Binding-site contacts:
Ligand atom N1 contacts residue GLN155 of chain 1.D at 3.8 Å.
Ligand atom C5 contacts residue TYR342 of chain 1.D at 3.4 Å (hydrophobic).
Ligand atom C13 contacts residue MTA1 of chain 1.P at 3.4 Å.
Ligand atom C7 contacts residue ASP252 of chain 1.D at 3.9 Å.
Ligand atom C7 contacts residue PRO253 of chain 1.D at 3.6 Å (hydrophobic).
Ligand atom N14 contacts residue GLY156 of chain 1.D at 2.9 Å (h-bond).
Ligand atom N1 contacts residue TYR321 of chain 1.D at 3.1 Å (h-bond).
Ligand atom C9 contacts residue PRO253 of chain 1.D at 3.6 Å (hydrophobic).
Ligand atom N10 contacts residue PRO253 of chain 1.D at 2.5 Å (h-bond).
Ligand atom C12 contacts residue ASP252 of chain 1.D at 3.8 Å.
Ligand atom N14 contacts residue ASP252 of chain 1.D at 3.1 Å (salt-bridge).
Ligand atom C9 contacts residue TYR316 of chain 1.D at 3.8 Å (hydrophobic).
Ligand atom C2 contacts residue THR374 of chain 1.D at 3.5 Å.
Ligand atom C13 contacts residue ASP187 of chain 1.D at 3.4 Å.
Ligand atom N1 contacts residue THR374 of chain 1.D at 3.1 Å (h-bond).
Ligand atom C2 contacts residue GLN155 of chain 1.D at 3.6 Å.
Ligand atom C13 contacts residue ASP252 of chain 1.D at 3.5 Å.
Ligand atom C4 contacts residue ASP154 of chain 1.D at 3.6 Å.
Ligand atom C11 contacts residue ASP154 of chain 1.D at 3.8 Å.
Ligand atom N14 contacts residue ASP188 of chain 1.D at 2.9 Å (salt-bridge).
Ligand atom N10 contacts residue GLY281 of chain 1.D at 3.1 Å (h-bond).
Ligand atom N10 contacts residue GLU255 of chain 1.D at 3.1 Å (salt-bridge).
Ligand atom C12 contacts residue TYR316 of chain 1.D at 3.7 Å (hydrophobic).
Ligand atom C12 contacts residue GLY156 of chain 1.D at 3.1 Å.
Ligand atom C8 contacts residue TYR342 of chain 1.D at 3.7 Å (hydrophobic).
Ligand atom N1 contacts residue ASP154 of chain 1.D at 2.7 Å (salt-bridge).
Ligand atom C8 contacts residue THR283 of chain 1.D at 3.7 Å.
Ligand atom C2 contacts residue TYR321 of chain 1.D at 3.6 Å (hydrophobic).
Ligand atom C9 contacts residue THR283 of chain 1.D at 3.5 Å.
Ligand atom C9 contacts residue GLU255 of chain 1.D at 3.2 Å.
Ligand atom C13 contacts residue GLY156 of chain 1.D at 3.4 Å.
Ligand atom C9 contacts residue ASP252 of chain 1.D at 3.2 Å.
Ligand atom C2 contacts residue TRP319 of chain 1.D at 3.6 Å (hydrophobic).
Ligand atom C9 contacts residue GLY281 of chain 1.D at 3.8 Å.
Ligand atom N14 contacts residue TYR316 of chain 1.D at 3.9 Å.
Ligand atom N10 contacts residue ASP252 of chain 1.D at 3.3 Å (salt-bridge).
Ligand atom C11 contacts residue MTA1 of chain 1.P at 3.4 Å.
Ligand atom N14 contacts residue ASP187 of chain 1.D at 3.0 Å (salt-bridge).
Ligand atom C8 contacts residue PRO253 of chain 1.D at 3.5 Å (hydrophobic).
Ligand atom C3 contacts residue THR374 of chain 1.D at 3.6 Å.

A small-molecule ligand and the protein it binds are described below.
Small molecule (SMILES): NCCCCN(CCCN)CCCN

Sequence of chain 1.D:
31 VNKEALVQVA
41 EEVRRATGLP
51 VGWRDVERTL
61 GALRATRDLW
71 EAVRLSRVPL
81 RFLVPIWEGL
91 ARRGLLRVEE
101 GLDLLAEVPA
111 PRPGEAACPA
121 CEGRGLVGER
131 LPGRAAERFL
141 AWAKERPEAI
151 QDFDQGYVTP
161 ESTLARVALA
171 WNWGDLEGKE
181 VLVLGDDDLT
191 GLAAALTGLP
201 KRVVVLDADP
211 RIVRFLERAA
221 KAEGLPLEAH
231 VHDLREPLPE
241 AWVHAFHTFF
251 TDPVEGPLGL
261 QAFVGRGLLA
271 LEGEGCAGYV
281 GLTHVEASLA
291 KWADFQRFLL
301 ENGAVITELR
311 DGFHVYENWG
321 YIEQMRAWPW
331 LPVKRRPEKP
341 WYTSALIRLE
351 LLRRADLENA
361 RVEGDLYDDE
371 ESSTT